This small molecule binds to this protein.
Small molecule (SMILES): NCC(=O)O

Binding-site contacts:
Ligand atom OXT contacts residue THR518 of chain 1.A at 4.3 Å.
Ligand atom N contacts residue ASP732 of chain 1.A at 2.9 Å (salt-bridge).
Ligand atom OXT contacts residue PHE484 of chain 1.A at 3.2 Å.
Ligand atom N contacts residue SER688 of chain 1.A at 3.3 Å (h-bond).
Ligand atom CA contacts residue PRO516 of chain 1.A at 4.0 Å (hydrophobic).
Ligand atom CA contacts residue SER688 of chain 1.A at 2.9 Å.
Ligand atom CA contacts residue TRP731 of chain 1.A at 3.9 Å (hydrophobic).
Ligand atom O contacts residue THR518 of chain 1.A at 2.7 Å (h-bond).
Ligand atom OXT contacts residue ARG523 of chain 1.A at 2.5 Å (salt-bridge).
Ligand atom CA contacts residue THR518 of chain 1.A at 3.4 Å.
Ligand atom C contacts residue PRO516 of chain 1.A at 4.2 Å (hydrophobic).
Ligand atom O contacts residue ARG523 of chain 1.A at 2.8 Å (salt-bridge).
Ligand atom O contacts residue SER688 of chain 1.A at 3.3 Å (h-bond).
Ligand atom C contacts residue ARG523 of chain 1.A at 3.4 Å.
Ligand atom C contacts residue THR518 of chain 1.A at 3.3 Å.
Ligand atom C contacts residue PHE484 of chain 1.A at 3.7 Å (hydrophobic).
Ligand atom O contacts residue PHE484 of chain 1.A at 4.1 Å.
Ligand atom N contacts residue PHE758 of chain 1.A at 4.1 Å.
Ligand atom C contacts residue SER688 of chain 1.A at 2.8 Å.
Ligand atom N contacts residue PRO516 of chain 1.A at 3.3 Å (h-bond).
Ligand atom O contacts residue LEU517 of chain 1.A at 3.6 Å.
Ligand atom OXT contacts residue SER688 of chain 1.A at 2.9 Å (h-bond).
Ligand atom CA contacts residue ASP732 of chain 1.A at 3.9 Å.
Ligand atom N contacts residue THR518 of chain 1.A at 2.6 Å (h-bond).
Ligand atom CA contacts residue PHE484 of chain 1.A at 4.0 Å (hydrophobic).
Ligand atom OXT contacts residue SER687 of chain 1.A at 3.7 Å.
Ligand atom O contacts residue PRO516 of chain 1.A at 3.7 Å.

Sequence of chain 1.A:
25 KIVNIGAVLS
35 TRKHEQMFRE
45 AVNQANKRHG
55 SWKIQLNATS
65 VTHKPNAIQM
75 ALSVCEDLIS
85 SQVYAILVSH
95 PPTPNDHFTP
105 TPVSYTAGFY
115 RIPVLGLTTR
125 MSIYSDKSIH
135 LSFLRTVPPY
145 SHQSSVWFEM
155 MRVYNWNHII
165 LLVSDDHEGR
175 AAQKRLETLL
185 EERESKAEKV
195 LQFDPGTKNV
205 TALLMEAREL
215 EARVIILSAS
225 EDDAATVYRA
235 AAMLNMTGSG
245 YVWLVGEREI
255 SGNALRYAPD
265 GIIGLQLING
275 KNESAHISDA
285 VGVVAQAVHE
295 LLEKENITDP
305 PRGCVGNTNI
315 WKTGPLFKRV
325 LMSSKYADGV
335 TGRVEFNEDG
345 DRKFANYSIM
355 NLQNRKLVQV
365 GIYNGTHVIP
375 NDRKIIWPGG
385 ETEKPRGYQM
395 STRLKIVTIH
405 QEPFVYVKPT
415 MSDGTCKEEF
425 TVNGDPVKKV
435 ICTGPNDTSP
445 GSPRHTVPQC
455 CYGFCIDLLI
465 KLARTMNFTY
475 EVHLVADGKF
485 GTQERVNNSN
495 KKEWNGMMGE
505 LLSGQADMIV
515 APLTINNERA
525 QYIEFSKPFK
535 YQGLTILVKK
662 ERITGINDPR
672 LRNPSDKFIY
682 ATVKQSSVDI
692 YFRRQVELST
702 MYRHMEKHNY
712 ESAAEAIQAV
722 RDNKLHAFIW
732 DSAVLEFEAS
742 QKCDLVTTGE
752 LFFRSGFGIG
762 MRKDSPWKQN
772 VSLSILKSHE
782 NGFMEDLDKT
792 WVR